Binding-site contacts:
Ligand atom C13 contacts residue VAL36 of chain 1.A at 3.6 Å (hydrophobic).
Ligand atom C6 contacts residue ALA53 of chain 1.A at 3.5 Å (hydrophobic).
Ligand atom C20 contacts residue GLY34 of chain 1.A at 3.5 Å.
Ligand atom C18 contacts residue HIS32 of chain 1.A at 3.3 Å.
Ligand atom C16 contacts residue ASP168 of chain 1.A at 3.4 Å.
Ligand atom C21 contacts residue GLY29 of chain 1.A at 3.6 Å.
Ligand atom O1 contacts residue GLY29 of chain 1.A at 3.5 Å.
Ligand atom C6 contacts residue LEU106 of chain 1.A at 3.5 Å (hydrophobic).
Ligand atom N6 contacts residue ASP168 of chain 1.A at 3.0 Å (salt-bridge).
Ligand atom C22 contacts residue GLY29 of chain 1.A at 3.6 Å.
Ligand atom C2 contacts residue GLU113 of chain 1.A at 3.4 Å.
Ligand atom C2 contacts residue LEU28 of chain 1.A at 3.4 Å (hydrophobic).
Ligand atom O contacts residue PRO107 of chain 1.A at 3.5 Å (h-bond).
Ligand atom C20 contacts residue GLY31 of chain 1.A at 3.6 Å.
Ligand atom C11 contacts residue GLY167 of chain 1.A at 2.8 Å.
Ligand atom C contacts residue PRO107 of chain 1.A at 3.5 Å (hydrophobic).
Ligand atom C1 contacts residue GLY109 of chain 1.A at 3.2 Å.
Ligand atom N contacts residue GLY109 of chain 1.A at 3.4 Å.
Ligand atom N5 contacts residue GLY167 of chain 1.A at 3.4 Å (h-bond).
Ligand atom N5 contacts residue ASP168 of chain 1.A at 2.8 Å (salt-bridge).
Ligand atom C contacts residue PHE105 of chain 1.A at 3.5 Å (hydrophobic).
Ligand atom O contacts residue LEU106 of chain 1.A at 3.2 Å (h-bond).
Ligand atom C17 contacts residue ASP150 of chain 1.A at 3.4 Å.
Ligand atom N2 contacts residue LEU106 of chain 1.A at 3.0 Å (h-bond).
Ligand atom N4 contacts residue LEU157 of chain 1.A at 3.5 Å.
Ligand atom O contacts residue PHE105 of chain 1.A at 3.6 Å.
Ligand atom C12 contacts residue VAL36 of chain 1.A at 3.5 Å (hydrophobic).
Ligand atom C6 contacts residue GLU104 of chain 1.A at 3.1 Å.
Ligand atom C15 contacts residue ASP168 of chain 1.A at 3.6 Å.
Ligand atom C contacts residue ARG26 of chain 1.A at 3.5 Å.
Ligand atom C17 contacts residue ASP168 of chain 1.A at 3.2 Å.
Ligand atom C7 contacts residue LEU157 of chain 1.A at 3.4 Å (hydrophobic).
Ligand atom N3 contacts residue LEU106 of chain 1.A at 2.8 Å (h-bond).
Ligand atom C9 contacts residue LEU157 of chain 1.A at 3.4 Å (hydrophobic).
Ligand atom C24 contacts residue VAL36 of chain 1.A at 3.6 Å (hydrophobic).
Ligand atom O contacts residue GLY109 of chain 1.A at 3.3 Å.
Ligand atom C7 contacts residue ALA53 of chain 1.A at 3.5 Å (hydrophobic).
Ligand atom C12 contacts residue ASP168 of chain 1.A at 3.6 Å.
Ligand atom C20 contacts residue LYS35 of chain 1.A at 3.6 Å.
Ligand atom O1 contacts residue GLU30 of chain 1.A at 3.4 Å.

This protein binds this small molecule.
Small molecule (SMILES): COc1nn(C)cc1Nc1ncc(C)c(-c2c[nH]c3c(NC(=O)c4cccnc4C)cccc23)n1

Sequence of chain 1.A:
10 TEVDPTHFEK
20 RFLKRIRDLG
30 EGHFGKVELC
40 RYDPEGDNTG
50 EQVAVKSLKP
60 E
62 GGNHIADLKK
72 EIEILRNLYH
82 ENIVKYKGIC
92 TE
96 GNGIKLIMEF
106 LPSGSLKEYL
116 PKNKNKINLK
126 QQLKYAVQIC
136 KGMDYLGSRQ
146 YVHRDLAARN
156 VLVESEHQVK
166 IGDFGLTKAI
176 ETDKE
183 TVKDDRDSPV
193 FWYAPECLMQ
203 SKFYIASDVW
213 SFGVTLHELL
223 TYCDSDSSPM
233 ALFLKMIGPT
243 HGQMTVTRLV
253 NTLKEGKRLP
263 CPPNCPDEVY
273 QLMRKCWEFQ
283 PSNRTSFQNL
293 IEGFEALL